A protein and the small-molecule ligand that binds it are described below.
Small molecule (SMILES): Nc1ncnc2c1ncn2[C@@H]1O[C@H]([C@@H]2O[C@@H]3[C@H](O[P](=O)(O)O2)[C@@H](CO[P](=O)(O)O[C@H]2[C@@H](O)[C@H](n4cnc5c(N)ncnc54)O[C@@H]2COP(=O)=O)O[C@H]3n2ccc(=O)[nH]c2=O)[C@@H](O[P](=O)(O)OC[C@H]2O[C@@H](n3ccc(=O)[nH]c3=O)[C@H](O)[C@@H]2O)[C@H]1O

Sequence of chain 8.F:
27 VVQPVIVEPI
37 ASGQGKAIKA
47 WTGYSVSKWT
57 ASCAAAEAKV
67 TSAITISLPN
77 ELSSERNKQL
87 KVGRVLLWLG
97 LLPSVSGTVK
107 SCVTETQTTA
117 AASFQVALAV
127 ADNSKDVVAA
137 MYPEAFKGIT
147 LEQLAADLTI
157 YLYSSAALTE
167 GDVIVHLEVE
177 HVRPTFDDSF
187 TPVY

Binding-site contacts:
Ligand atom O3' contacts residue GLU140 of chain 8.F at 4.4 Å.
Ligand atom C5' contacts residue ARG90 of chain 8.F at 4.3 Å.
Ligand atom C1' contacts residue TRP47 of chain 8.F at 3.7 Å (hydrophobic).
Ligand atom C4 contacts residue TRP47 of chain 8.F at 3.3 Å (hydrophobic).
Ligand atom C6 contacts residue TRP47 of chain 8.F at 3.7 Å (hydrophobic).
Ligand atom N3 contacts residue TRP47 of chain 8.F at 3.4 Å.
Ligand atom C5 contacts residue TRP47 of chain 8.F at 3.8 Å (hydrophobic).
Ligand atom C2' contacts residue LYS143 of chain 8.F at 3.7 Å.
Ligand atom C2' contacts residue GLU140 of chain 8.F at 3.0 Å.
Ligand atom C3' contacts residue GLU140 of chain 8.F at 3.8 Å.
Ligand atom N9 contacts residue LYS143 of chain 8.F at 3.2 Å (salt-bridge).
Ligand atom N9 contacts residue GLU140 of chain 8.F at 4.1 Å.
Ligand atom N6 contacts residue TRP47 of chain 8.F at 4.2 Å.
Ligand atom N7 contacts residue TRP47 of chain 8.F at 3.6 Å.
Ligand atom C1' contacts residue GLU140 of chain 8.F at 2.7 Å.
Ligand atom C1' contacts residue LYS143 of chain 8.F at 3.2 Å.
Ligand atom N7 contacts residue LYS143 of chain 8.F at 3.8 Å.
Ligand atom N1 contacts residue TRP47 of chain 8.F at 3.7 Å.
Ligand atom N9 contacts residue TRP47 of chain 8.F at 3.3 Å.
Ligand atom O4' contacts residue GLU140 of chain 8.F at 3.0 Å (salt-bridge).
Ligand atom C8 contacts residue TRP47 of chain 8.F at 3.6 Å (hydrophobic).
Ligand atom O2' contacts residue LYS143 of chain 8.F at 3.8 Å.
Ligand atom C4' contacts residue GLU140 of chain 8.F at 3.4 Å.
Ligand atom O4' contacts residue TRP47 of chain 8.F at 3.4 Å.
Ligand atom O4' contacts residue LYS143 of chain 8.F at 4.4 Å.
Ligand atom O4' contacts residue LYS143 of chain 8.F at 4.2 Å.
Ligand atom C2 contacts residue TRP47 of chain 8.F at 3.4 Å (hydrophobic).
Ligand atom C8 contacts residue LYS143 of chain 8.F at 2.7 Å.
Ligand atom O2' contacts residue GLU140 of chain 8.F at 2.3 Å (salt-bridge).